Binding-site contacts:
Ligand atom N2 contacts residue ASN307 of chain 1.B at 3.0 Å (h-bond).
Ligand atom N2 contacts residue SER260 of chain 1.B at 4.3 Å.
Ligand atom C5 contacts residue GLN14 of chain 1.B at 4.4 Å.
Ligand atom C2 contacts residue ASN307 of chain 1.B at 2.4 Å.
Ligand atom C6 contacts residue PRO266 of chain 1.B at 3.9 Å (hydrophobic).
Ligand atom C1 contacts residue GLN14 of chain 1.B at 4.3 Å.
Ligand atom O7 contacts residue ASN307 of chain 1.B at 3.9 Å.
Ligand atom C6 contacts residue PRO264 of chain 1.B at 4.5 Å (hydrophobic).
Ligand atom C8 contacts residue SER260 of chain 1.B at 3.8 Å.
Ligand atom C8 contacts residue PRO266 of chain 1.B at 4.1 Å (hydrophobic).
Ligand atom C8 contacts residue PRO264 of chain 1.B at 4.0 Å (hydrophobic).
Ligand atom O6 contacts residue PRO266 of chain 1.B at 3.4 Å.
Ligand atom C2 contacts residue PRO264 of chain 1.B at 3.5 Å (hydrophobic).
Ligand atom C7 contacts residue PRO264 of chain 1.B at 3.8 Å (hydrophobic).
Ligand atom C7 contacts residue SER260 of chain 1.B at 3.7 Å.
Ligand atom C6 contacts residue HIS265 of chain 1.B at 3.9 Å.
Ligand atom C4 contacts residue ASN307 of chain 1.B at 4.2 Å.
Ligand atom C7 contacts residue ASN307 of chain 1.B at 3.6 Å.
Ligand atom O7 contacts residue SER260 of chain 1.B at 3.3 Å.
Ligand atom N2 contacts residue PRO264 of chain 1.B at 2.8 Å (h-bond).
Ligand atom O5 contacts residue ASN307 of chain 1.B at 2.3 Å (h-bond).
Ligand atom C3 contacts residue ASN307 of chain 1.B at 3.8 Å.
Ligand atom O6 contacts residue GLN14 of chain 1.B at 4.0 Å.
Ligand atom C1 contacts residue ASN307 of chain 1.B at 1.4 Å.
Ligand atom O5 contacts residue GLN14 of chain 1.B at 4.1 Å.
Ligand atom C1 contacts residue PRO264 of chain 1.B at 3.6 Å (hydrophobic).
Ligand atom O7 contacts residue MET261 of chain 1.B at 4.2 Å.
Ligand atom O6 contacts residue SER309 of chain 1.B at 3.5 Å (h-bond).
Ligand atom C3 contacts residue PRO264 of chain 1.B at 3.6 Å (hydrophobic).
Ligand atom O3 contacts residue PRO264 of chain 1.B at 4.3 Å.
Ligand atom O4 contacts residue PRO264 of chain 1.B at 4.5 Å.
Ligand atom C5 contacts residue ASN307 of chain 1.B at 3.6 Å.
Ligand atom O6 contacts residue HIS265 of chain 1.B at 4.3 Å.

This small molecule binds to this protein.
Small molecule (SMILES): CC(=O)N[C@H]1[C@H](O[C@H]2[C@H](O)[C@@H](NC(C)=O)CO[C@@H]2CO)O[C@H](CO)[C@@H](O[C@@H]2O[C@H](CO)[C@@H](O)[C@H](O[C@H]3O[C@H](CO)[C@@H](O)[C@H](O)[C@@H]3O)[C@@H]2O)[C@@H]1O

Sequence of chain 1.B:
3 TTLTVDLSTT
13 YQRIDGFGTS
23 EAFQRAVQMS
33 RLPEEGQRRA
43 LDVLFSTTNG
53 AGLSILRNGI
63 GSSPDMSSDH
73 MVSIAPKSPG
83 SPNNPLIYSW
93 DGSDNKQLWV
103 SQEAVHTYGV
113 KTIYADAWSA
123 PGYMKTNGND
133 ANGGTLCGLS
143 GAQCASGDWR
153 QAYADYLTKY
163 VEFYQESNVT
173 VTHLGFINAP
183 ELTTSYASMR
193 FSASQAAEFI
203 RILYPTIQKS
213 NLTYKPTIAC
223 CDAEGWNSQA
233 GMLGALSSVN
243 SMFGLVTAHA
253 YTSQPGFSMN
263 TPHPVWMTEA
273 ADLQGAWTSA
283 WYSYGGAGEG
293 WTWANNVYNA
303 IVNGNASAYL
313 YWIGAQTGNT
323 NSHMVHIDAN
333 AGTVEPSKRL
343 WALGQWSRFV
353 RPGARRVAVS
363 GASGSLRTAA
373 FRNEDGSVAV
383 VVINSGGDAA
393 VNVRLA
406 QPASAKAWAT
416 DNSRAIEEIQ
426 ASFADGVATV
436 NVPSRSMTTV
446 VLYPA